Sequence of chain 1.C:
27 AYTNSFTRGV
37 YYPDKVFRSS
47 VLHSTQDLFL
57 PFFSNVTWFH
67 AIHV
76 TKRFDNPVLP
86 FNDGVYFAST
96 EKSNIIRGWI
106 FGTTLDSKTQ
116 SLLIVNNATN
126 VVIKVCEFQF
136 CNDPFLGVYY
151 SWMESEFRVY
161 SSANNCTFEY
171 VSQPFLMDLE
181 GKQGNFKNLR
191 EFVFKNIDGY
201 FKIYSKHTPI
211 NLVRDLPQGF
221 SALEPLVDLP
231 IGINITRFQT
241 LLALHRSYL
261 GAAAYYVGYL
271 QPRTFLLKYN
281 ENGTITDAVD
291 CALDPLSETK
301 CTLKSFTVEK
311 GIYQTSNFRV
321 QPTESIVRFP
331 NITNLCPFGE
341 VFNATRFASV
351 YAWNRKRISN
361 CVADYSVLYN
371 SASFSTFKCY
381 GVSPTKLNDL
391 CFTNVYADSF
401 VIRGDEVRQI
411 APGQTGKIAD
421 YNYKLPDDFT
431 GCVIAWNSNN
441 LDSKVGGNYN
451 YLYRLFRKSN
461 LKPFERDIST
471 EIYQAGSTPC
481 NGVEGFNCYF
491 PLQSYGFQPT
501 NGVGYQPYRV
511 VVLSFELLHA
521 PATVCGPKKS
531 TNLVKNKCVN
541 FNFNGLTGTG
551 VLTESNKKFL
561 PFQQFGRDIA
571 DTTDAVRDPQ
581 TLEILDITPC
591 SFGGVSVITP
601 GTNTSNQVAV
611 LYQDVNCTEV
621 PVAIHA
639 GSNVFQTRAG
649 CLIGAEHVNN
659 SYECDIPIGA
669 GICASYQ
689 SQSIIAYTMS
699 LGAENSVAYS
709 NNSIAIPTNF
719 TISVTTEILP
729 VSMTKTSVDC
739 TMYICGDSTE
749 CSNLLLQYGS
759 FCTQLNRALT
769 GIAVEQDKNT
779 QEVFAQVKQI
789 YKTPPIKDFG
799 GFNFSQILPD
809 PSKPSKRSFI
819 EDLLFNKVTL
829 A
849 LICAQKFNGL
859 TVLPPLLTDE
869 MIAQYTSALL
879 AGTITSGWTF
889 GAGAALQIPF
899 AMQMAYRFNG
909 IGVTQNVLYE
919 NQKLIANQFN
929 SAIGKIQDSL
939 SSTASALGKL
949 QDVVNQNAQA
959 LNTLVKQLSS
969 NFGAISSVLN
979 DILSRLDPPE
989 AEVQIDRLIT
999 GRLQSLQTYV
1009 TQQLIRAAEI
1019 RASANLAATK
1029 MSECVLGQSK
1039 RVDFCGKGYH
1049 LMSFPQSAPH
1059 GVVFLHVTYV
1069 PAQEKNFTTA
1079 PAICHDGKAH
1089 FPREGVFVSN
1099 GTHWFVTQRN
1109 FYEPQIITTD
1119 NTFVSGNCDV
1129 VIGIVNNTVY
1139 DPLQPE

Binding-site contacts:
Ligand atom C8 contacts residue SER371 of chain 1.C at 4.0 Å.
Ligand atom N2 contacts residue ASN343 of chain 1.C at 2.7 Å (h-bond).
Ligand atom C5 contacts residue ASN343 of chain 1.C at 3.7 Å.
Ligand atom C8 contacts residue ASN343 of chain 1.C at 4.2 Å.
Ligand atom C7 contacts residue ASN343 of chain 1.C at 3.4 Å.
Ligand atom C1 contacts residue ASN343 of chain 1.C at 1.4 Å.
Ligand atom C4 contacts residue ASN343 of chain 1.C at 4.3 Å.
Ligand atom O5 contacts residue ASN343 of chain 1.C at 2.4 Å (h-bond).
Ligand atom C3 contacts residue ASN343 of chain 1.C at 3.8 Å.
Ligand atom C2 contacts residue ASN343 of chain 1.C at 2.5 Å.
Ligand atom O7 contacts residue ASN343 of chain 1.C at 4.0 Å.

This protein binds this small molecule.
Small molecule (SMILES): CC(=O)N[C@@H]1[C@@H](O)[C@H](O)[C@@H](CO)O[C@H]1O